This small molecule binds to this protein.
Small molecule (SMILES): CC(=O)N[C@H]1[C@H](O[C@H]2[C@H](O)[C@@H](NC(C)=O)CO[C@@H]2CO)O[C@H](CO)[C@@H](O)[C@@H]1O

Sequence of chain 1.A:
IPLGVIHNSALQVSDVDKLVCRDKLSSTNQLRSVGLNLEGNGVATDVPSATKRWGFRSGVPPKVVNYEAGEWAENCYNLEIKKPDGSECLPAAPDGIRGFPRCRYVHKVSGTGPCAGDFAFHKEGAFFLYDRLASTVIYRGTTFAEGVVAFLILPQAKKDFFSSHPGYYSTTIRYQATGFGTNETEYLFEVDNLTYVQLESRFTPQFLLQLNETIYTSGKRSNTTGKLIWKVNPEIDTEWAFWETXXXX

Binding-site contacts:
Ligand atom N2 contacts residue ASN257 of chain 1.A at 2.9 Å (h-bond).
Ligand atom O7 contacts residue ASN257 of chain 1.A at 3.5 Å (h-bond).
Ligand atom O7 contacts residue LEU254 of chain 1.A at 4.1 Å.
Ligand atom C8 contacts residue THR217 of chain 1.A at 3.5 Å.
Ligand atom C3 contacts residue ASN257 of chain 1.A at 3.8 Å.
Ligand atom C1 contacts residue TYR261 of chain 1.A at 3.9 Å (hydrophobic).
Ligand atom C4 contacts residue ASN257 of chain 1.A at 4.2 Å.
Ligand atom O5 contacts residue ASN257 of chain 1.A at 2.4 Å (h-bond).
Ligand atom C8 contacts residue ASN257 of chain 1.A at 4.5 Å.
Ligand atom O7 contacts residue TYR261 of chain 1.A at 3.8 Å.
Ligand atom C8 contacts residue TYR261 of chain 1.A at 4.1 Å (hydrophobic).
Ligand atom C5 contacts residue TYR261 of chain 1.A at 3.7 Å (hydrophobic).
Ligand atom C7 contacts residue ASN257 of chain 1.A at 3.4 Å.
Ligand atom C2 contacts residue ASN257 of chain 1.A at 2.5 Å.
Ligand atom C6 contacts residue TYR261 of chain 1.A at 3.5 Å (hydrophobic).
Ligand atom C7 contacts residue TYR261 of chain 1.A at 4.1 Å (hydrophobic).
Ligand atom C1 contacts residue ASN257 of chain 1.A at 1.4 Å.
Ligand atom O5 contacts residue TYR261 of chain 1.A at 3.7 Å.
Ligand atom C5 contacts residue ASN257 of chain 1.A at 3.7 Å.